Sequence of chain 20.C:
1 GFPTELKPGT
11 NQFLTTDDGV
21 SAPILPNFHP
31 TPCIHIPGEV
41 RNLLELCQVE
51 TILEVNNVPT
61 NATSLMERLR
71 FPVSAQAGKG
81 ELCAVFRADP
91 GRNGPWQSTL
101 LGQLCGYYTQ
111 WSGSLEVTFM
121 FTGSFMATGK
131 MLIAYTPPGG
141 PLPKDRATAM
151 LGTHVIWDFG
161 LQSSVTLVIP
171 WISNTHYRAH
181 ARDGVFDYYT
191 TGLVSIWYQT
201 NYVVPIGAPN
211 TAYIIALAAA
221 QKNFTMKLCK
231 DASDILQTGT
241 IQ

Sequence of chain 20.A:
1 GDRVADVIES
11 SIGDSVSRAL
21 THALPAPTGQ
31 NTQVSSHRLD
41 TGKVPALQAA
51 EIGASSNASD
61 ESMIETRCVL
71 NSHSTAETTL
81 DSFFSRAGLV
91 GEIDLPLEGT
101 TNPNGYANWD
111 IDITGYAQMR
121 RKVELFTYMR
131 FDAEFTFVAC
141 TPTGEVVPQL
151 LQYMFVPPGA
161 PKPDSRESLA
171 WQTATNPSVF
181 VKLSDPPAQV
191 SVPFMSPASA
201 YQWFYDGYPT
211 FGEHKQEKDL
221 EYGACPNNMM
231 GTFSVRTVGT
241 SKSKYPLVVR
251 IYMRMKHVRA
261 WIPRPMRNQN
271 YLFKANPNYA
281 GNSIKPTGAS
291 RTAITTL

Sequence of chain 16.C:
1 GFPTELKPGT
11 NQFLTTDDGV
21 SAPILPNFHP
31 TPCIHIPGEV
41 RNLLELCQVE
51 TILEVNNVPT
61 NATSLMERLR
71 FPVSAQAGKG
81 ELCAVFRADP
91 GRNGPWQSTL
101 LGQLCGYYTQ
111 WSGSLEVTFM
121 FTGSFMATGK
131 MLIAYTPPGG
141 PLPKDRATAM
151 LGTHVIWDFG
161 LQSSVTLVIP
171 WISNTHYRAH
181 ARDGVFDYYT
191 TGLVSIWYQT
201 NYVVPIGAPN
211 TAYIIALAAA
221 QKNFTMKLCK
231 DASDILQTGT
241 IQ

Binding-site contacts:
Ligand atom CAI contacts residue PHE135 of chain 20.A at 3.7 Å (hydrophobic).
Ligand atom OAE contacts residue ASP112 of chain 20.A at 3.6 Å.
Ligand atom CAT contacts residue ASN228 of chain 20.A at 3.5 Å.
Ligand atom CAN contacts residue PRO177 of chain 20.A at 3.4 Å (hydrophobic).
Ligand atom OAD contacts residue LYS274 of chain 20.A at 3.0 Å (salt-bridge).
Ligand atom CAH contacts residue ASN228 of chain 20.A at 3.4 Å.
Ligand atom CAL contacts residue ILE111 of chain 20.A at 3.7 Å (hydrophobic).
Ligand atom CAK contacts residue PHE135 of chain 20.A at 3.6 Å (hydrophobic).
Ligand atom OAE contacts residue ILE113 of chain 20.A at 3.3 Å (h-bond).
Ligand atom CAP contacts residue ILE111 of chain 20.A at 3.8 Å (hydrophobic).
Ligand atom CBB contacts residue ILE111 of chain 20.A at 3.6 Å (hydrophobic).
Ligand atom CAJ contacts residue PHE155 of chain 20.A at 3.7 Å (hydrophobic).
Ligand atom CAA contacts residue PRO177 of chain 20.A at 3.5 Å (hydrophobic).
Ligand atom CAG contacts residue ASN228 of chain 20.A at 3.6 Å.
Ligand atom CAZ contacts residue TRP203 of chain 20.A at 3.5 Å (hydrophobic).
Ligand atom CAS contacts residue TYR201 of chain 20.A at 3.5 Å (hydrophobic).
Ligand atom CAA contacts residue SER178 of chain 20.A at 3.5 Å.
Ligand atom OAD contacts residue ALA275 of chain 20.A at 3.2 Å.
Ligand atom NAU contacts residue PHE155 of chain 20.A at 3.7 Å.
Ligand atom CAA contacts residue VAL179 of chain 20.A at 3.2 Å (hydrophobic).
Ligand atom CAA contacts residue TYR153 of chain 20.A at 3.5 Å (hydrophobic).
Ligand atom CAO contacts residue PHE135 of chain 20.A at 3.8 Å (hydrophobic).
Ligand atom CAN contacts residue PHE155 of chain 20.A at 3.8 Å (hydrophobic).
Ligand atom CAY contacts residue ASP112 of chain 20.A at 3.8 Å.
Ligand atom CAG contacts residue GLN202 of chain 20.A at 3.3 Å.
Ligand atom NBG contacts residue TRP203 of chain 20.A at 3.3 Å.
Ligand atom CAO contacts residue ILE111 of chain 20.A at 3.8 Å (hydrophobic).
Ligand atom CAT contacts residue TRP203 of chain 20.A at 3.6 Å (hydrophobic).
Ligand atom NAC contacts residue ASP112 of chain 20.A at 2.5 Å (salt-bridge).
Ligand atom CBC contacts residue ASN228 of chain 20.A at 3.8 Å.
Ligand atom OAX contacts residue ILE111 of chain 20.A at 3.5 Å.
Ligand atom CAH contacts residue TRP203 of chain 20.A at 3.5 Å (hydrophobic).
Ligand atom CAL contacts residue PHE155 of chain 20.A at 3.6 Å (hydrophobic).
Ligand atom NAC contacts residue THR114 of chain 20.A at 3.3 Å (h-bond).
Ligand atom CAY contacts residue THR114 of chain 20.A at 3.8 Å.
Ligand atom CAG contacts residue TRP203 of chain 20.A at 3.7 Å (hydrophobic).
Ligand atom CAS contacts residue TRP203 of chain 20.A at 3.8 Å (hydrophobic).
Ligand atom OAX contacts residue MET195 of chain 20.A at 3.6 Å.
Ligand atom CAH contacts residue GLN202 of chain 20.A at 3.2 Å.
Ligand atom CBC contacts residue TRP203 of chain 20.A at 3.6 Å (hydrophobic).

The protein below binds the small molecule below.
Small molecule (SMILES): CCO/N=C/c1ccc(OCC[C@@H](C)CCN2CCN(c3ccnc(C(N)=O)c3)C2=O)cc1